Sequence of chain 2.A:
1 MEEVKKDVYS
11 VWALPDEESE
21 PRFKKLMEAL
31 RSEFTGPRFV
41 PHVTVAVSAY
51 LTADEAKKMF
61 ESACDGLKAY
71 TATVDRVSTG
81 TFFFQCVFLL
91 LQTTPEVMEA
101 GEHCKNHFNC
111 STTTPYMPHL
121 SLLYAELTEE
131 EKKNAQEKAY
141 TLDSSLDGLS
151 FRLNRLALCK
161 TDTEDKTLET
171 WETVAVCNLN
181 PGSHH

This small molecule binds to this protein.
Small molecule (SMILES): O=c1ccn([C@@H]2O[C@H](CO)[C@H]3O[V](=O)(O)(O)O[C@H]32)c(=O)[nH]1

Binding-site contacts:
Ligand atom C5 contacts residue ARG38 of chain 2.A at 4.2 Å.
Ligand atom C5' contacts residue PRO37 of chain 2.A at 4.5 Å (hydrophobic).
Ligand atom O4 contacts residue PRO37 of chain 2.A at 3.2 Å (h-bond).
Ligand atom C4 contacts residue PRO37 of chain 2.A at 3.3 Å (hydrophobic).
Ligand atom C4' contacts residue ARG31 of chain 2.A at 4.4 Å.
Ligand atom C4 contacts residue ARG38 of chain 2.A at 3.1 Å.
Ligand atom O2 contacts residue PRO37 of chain 2.A at 3.3 Å.
Ligand atom C3' contacts residue ARG31 of chain 2.A at 3.9 Å.
Ligand atom C2 contacts residue GLY36 of chain 2.A at 4.5 Å.
Ligand atom C5' contacts residue ARG31 of chain 2.A at 3.7 Å.
Ligand atom O2 contacts residue ARG38 of chain 2.A at 2.5 Å (salt-bridge).
Ligand atom C5' contacts residue GLY36 of chain 2.A at 3.4 Å.
Ligand atom C2 contacts residue PRO37 of chain 2.A at 3.2 Å (hydrophobic).
Ligand atom O4 contacts residue LEU168 of chain 2.A at 3.0 Å.
Ligand atom O4 contacts residue ARG38 of chain 2.A at 3.3 Å (salt-bridge).
Ligand atom C5 contacts residue THR167 of chain 2.A at 4.4 Å.
Ligand atom O5' contacts residue GLY36 of chain 2.A at 3.5 Å (h-bond).
Ligand atom O2 contacts residue ARG31 of chain 2.A at 3.6 Å.
Ligand atom O4 contacts residue PHE39 of chain 2.A at 3.6 Å.
Ligand atom N1 contacts residue PRO37 of chain 2.A at 4.2 Å.
Ligand atom C5 contacts residue LEU168 of chain 2.A at 4.3 Å (hydrophobic).
Ligand atom N3 contacts residue ARG38 of chain 2.A at 2.4 Å (salt-bridge).
Ligand atom C4 contacts residue LEU168 of chain 2.A at 4.0 Å (hydrophobic).
Ligand atom C2 contacts residue ARG38 of chain 2.A at 2.8 Å.
Ligand atom C4 contacts residue PHE39 of chain 2.A at 4.2 Å (hydrophobic).
Ligand atom C6 contacts residue PRO37 of chain 2.A at 4.4 Å (hydrophobic).
Ligand atom O5' contacts residue PRO37 of chain 2.A at 4.4 Å.
Ligand atom N3 contacts residue PRO37 of chain 2.A at 2.5 Å.
Ligand atom C5 contacts residue PRO37 of chain 2.A at 4.0 Å (hydrophobic).
Ligand atom N3 contacts residue PHE39 of chain 2.A at 3.8 Å.
Ligand atom N1 contacts residue ARG38 of chain 2.A at 4.2 Å.
Ligand atom O2 contacts residue GLY36 of chain 2.A at 3.7 Å.